Sequence of chain 39.E:
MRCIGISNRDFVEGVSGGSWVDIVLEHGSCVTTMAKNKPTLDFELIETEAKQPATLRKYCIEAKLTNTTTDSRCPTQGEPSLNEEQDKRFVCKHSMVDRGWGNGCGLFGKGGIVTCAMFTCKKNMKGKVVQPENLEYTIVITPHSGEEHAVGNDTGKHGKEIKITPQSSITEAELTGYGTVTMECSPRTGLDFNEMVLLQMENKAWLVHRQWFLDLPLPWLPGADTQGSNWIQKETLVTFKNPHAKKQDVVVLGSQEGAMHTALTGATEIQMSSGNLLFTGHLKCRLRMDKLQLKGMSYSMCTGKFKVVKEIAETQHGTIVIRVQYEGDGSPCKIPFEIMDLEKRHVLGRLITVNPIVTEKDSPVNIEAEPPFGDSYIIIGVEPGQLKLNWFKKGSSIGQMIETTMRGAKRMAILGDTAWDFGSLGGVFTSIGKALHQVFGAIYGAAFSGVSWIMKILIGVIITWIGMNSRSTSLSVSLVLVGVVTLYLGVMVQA

Sequence of chain 39.G:
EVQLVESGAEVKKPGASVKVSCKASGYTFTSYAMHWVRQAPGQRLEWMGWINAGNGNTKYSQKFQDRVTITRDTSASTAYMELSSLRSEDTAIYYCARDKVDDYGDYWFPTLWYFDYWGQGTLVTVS

The protein below binds the small molecule below.
Small molecule (SMILES): CC(=O)N[C@@H]1[C@@H](O)[C@H](O)[C@@H](CO)O[C@H]1O

Binding-site contacts:
Ligand atom O5 contacts residue TYR60 of chain 39.G at 3.5 Å.
Ligand atom O5 contacts residue GLN65 of chain 39.G at 3.9 Å.
Ligand atom C4 contacts residue ASP66 of chain 39.G at 3.8 Å.
Ligand atom O3 contacts residue ASN67 of chain 39.E at 4.4 Å.
Ligand atom O7 contacts residue MET118 of chain 39.E at 3.9 Å.
Ligand atom C6 contacts residue TYR60 of chain 39.G at 3.8 Å (hydrophobic).
Ligand atom C1 contacts residue GLN65 of chain 39.G at 3.7 Å.
Ligand atom C7 contacts residue ASN67 of chain 39.E at 3.6 Å.
Ligand atom C2 contacts residue ASN67 of chain 39.E at 2.5 Å.
Ligand atom C8 contacts residue GLN65 of chain 39.G at 3.5 Å.
Ligand atom O5 contacts residue ASN67 of chain 39.E at 2.4 Å (h-bond).
Ligand atom O4 contacts residue ASP66 of chain 39.G at 4.2 Å.
Ligand atom C6 contacts residue GLN65 of chain 39.G at 4.1 Å.
Ligand atom O3 contacts residue GLN65 of chain 39.G at 3.2 Å.
Ligand atom C2 contacts residue GLN65 of chain 39.G at 3.4 Å.
Ligand atom O7 contacts residue ARG89 of chain 39.E at 4.0 Å.
Ligand atom C4 contacts residue ASN67 of chain 39.E at 4.2 Å.
Ligand atom C3 contacts residue ASP66 of chain 39.G at 4.3 Å.
Ligand atom N2 contacts residue ASN67 of chain 39.E at 3.1 Å (h-bond).
Ligand atom C3 contacts residue GLN65 of chain 39.G at 4.1 Å.
Ligand atom O6 contacts residue GLN65 of chain 39.G at 4.2 Å.
Ligand atom C5 contacts residue TYR60 of chain 39.G at 4.2 Å (hydrophobic).
Ligand atom O7 contacts residue ASN67 of chain 39.E at 4.1 Å.
Ligand atom C3 contacts residue ASN67 of chain 39.E at 3.8 Å.
Ligand atom C6 contacts residue ASP66 of chain 39.G at 4.2 Å.
Ligand atom O3 contacts residue ASP66 of chain 39.G at 3.8 Å.
Ligand atom N2 contacts residue GLN65 of chain 39.G at 4.4 Å.
Ligand atom C8 contacts residue ASN67 of chain 39.E at 3.6 Å.
Ligand atom C5 contacts residue ASN67 of chain 39.E at 3.6 Å.
Ligand atom C1 contacts residue ASN67 of chain 39.E at 1.4 Å.
Ligand atom O6 contacts residue ASP66 of chain 39.G at 2.8 Å (salt-bridge).